A small-molecule ligand and the protein it binds are described below.
Small molecule (SMILES): CC(=O)N[C@H]1[C@H](O[C@H]2[C@H](O)[C@@H](NC(C)=O)CO[C@@H]2CO)O[C@H](CO)[C@@H](O)[C@@H]1O

Sequence of chain 1.B:
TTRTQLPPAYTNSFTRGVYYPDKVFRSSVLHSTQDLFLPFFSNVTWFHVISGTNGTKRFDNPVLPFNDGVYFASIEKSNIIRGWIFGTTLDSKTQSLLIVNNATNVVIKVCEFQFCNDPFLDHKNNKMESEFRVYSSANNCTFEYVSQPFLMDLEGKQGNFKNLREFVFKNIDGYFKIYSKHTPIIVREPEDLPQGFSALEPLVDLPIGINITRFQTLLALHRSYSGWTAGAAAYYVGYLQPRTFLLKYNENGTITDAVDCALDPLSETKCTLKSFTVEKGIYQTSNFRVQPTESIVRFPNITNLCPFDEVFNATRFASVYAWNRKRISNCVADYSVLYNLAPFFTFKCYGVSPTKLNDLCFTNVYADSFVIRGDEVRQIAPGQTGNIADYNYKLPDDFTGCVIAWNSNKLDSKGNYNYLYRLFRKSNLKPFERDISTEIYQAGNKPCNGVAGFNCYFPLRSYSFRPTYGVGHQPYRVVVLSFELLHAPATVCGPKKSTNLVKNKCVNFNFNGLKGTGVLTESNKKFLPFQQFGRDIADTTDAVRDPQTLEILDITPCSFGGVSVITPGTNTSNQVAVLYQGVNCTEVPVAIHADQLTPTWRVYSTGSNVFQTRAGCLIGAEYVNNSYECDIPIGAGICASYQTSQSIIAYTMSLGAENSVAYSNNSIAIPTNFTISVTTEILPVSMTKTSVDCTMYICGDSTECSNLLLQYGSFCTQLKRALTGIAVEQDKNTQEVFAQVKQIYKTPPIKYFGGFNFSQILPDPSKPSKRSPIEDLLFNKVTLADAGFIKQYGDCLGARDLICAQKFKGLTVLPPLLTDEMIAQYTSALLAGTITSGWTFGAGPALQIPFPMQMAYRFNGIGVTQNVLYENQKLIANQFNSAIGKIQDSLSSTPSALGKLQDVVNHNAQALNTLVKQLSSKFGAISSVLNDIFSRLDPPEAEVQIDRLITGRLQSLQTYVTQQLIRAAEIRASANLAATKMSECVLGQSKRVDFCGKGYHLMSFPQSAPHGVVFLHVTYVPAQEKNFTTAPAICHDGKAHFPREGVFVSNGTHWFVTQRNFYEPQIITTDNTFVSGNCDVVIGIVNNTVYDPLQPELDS

Binding-site contacts:
Ligand atom C8 contacts residue LEU919 of chain 1.B at 3.9 Å (hydrophobic).
Ligand atom O6 contacts residue GLN1068 of chain 1.B at 4.4 Å.
Ligand atom O4 contacts residue LEU919 of chain 1.B at 4.3 Å.
Ligand atom O7 contacts residue GLN1068 of chain 1.B at 3.0 Å (h-bond).
Ligand atom C3 contacts residue ASN714 of chain 1.B at 3.7 Å.
Ligand atom O6 contacts residue GLN923 of chain 1.B at 4.2 Å.
Ligand atom N2 contacts residue LEU919 of chain 1.B at 4.5 Å.
Ligand atom C5 contacts residue ASN714 of chain 1.B at 3.3 Å.
Ligand atom C1 contacts residue ASN714 of chain 1.B at 1.4 Å.
Ligand atom O6 contacts residue PHE715 of chain 1.B at 4.5 Å.
Ligand atom O7 contacts residue LEU919 of chain 1.B at 4.2 Å.
Ligand atom C1 contacts residue LEU919 of chain 1.B at 4.4 Å (hydrophobic).
Ligand atom O5 contacts residue ASN714 of chain 1.B at 2.4 Å (h-bond).
Ligand atom O6 contacts residue ASN714 of chain 1.B at 4.0 Å.
Ligand atom O7 contacts residue ASN714 of chain 1.B at 2.7 Å (h-bond).
Ligand atom C7 contacts residue GLN1068 of chain 1.B at 4.1 Å.
Ligand atom C6 contacts residue ASN714 of chain 1.B at 3.2 Å.
Ligand atom C5 contacts residue LEU919 of chain 1.B at 4.1 Å (hydrophobic).
Ligand atom O7 contacts residue THR713 of chain 1.B at 4.1 Å.
Ligand atom N2 contacts residue ASN714 of chain 1.B at 3.1 Å (h-bond).
Ligand atom C7 contacts residue ASN714 of chain 1.B at 3.2 Å.
Ligand atom C8 contacts residue GLN923 of chain 1.B at 4.3 Å.
Ligand atom C2 contacts residue ASN714 of chain 1.B at 2.5 Å.
Ligand atom C6 contacts residue GLN1068 of chain 1.B at 3.9 Å.
Ligand atom O5 contacts residue LEU919 of chain 1.B at 3.5 Å.
Ligand atom C7 contacts residue LEU919 of chain 1.B at 4.0 Å (hydrophobic).
Ligand atom C4 contacts residue ASN714 of chain 1.B at 4.0 Å.
Ligand atom C2 contacts residue GLN1068 of chain 1.B at 4.4 Å.